The small molecule below binds the protein below.
Small molecule (SMILES): CC(C)c1cccc(C(=O)NCCCNC(C)(C)C)c1

Sequence of chain 1.C:
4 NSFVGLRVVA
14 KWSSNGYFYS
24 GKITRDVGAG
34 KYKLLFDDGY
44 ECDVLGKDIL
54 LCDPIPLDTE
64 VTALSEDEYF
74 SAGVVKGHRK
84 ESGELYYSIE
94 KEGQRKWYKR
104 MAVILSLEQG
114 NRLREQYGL

Sequence of chain 1.D:
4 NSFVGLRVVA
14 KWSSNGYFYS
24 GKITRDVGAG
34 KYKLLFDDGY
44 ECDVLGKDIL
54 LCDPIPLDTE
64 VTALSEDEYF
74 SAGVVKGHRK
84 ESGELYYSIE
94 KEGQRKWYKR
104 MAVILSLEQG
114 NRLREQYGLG

Binding-site contacts:
Ligand atom C15 contacts residue ASP41 of chain 1.C at 3.4 Å.
Ligand atom C2 contacts residue MET104 of chain 1.C at 3.4 Å (hydrophobic).
Ligand atom C17 contacts residue ASP41 of chain 1.D at 3.2 Å.
Ligand atom C11 contacts residue TRP15 of chain 1.C at 3.8 Å (hydrophobic).
Ligand atom C17 contacts residue ASP41 of chain 1.C at 3.6 Å.
Ligand atom C15 contacts residue TRP15 of chain 1.D at 3.7 Å (hydrophobic).
Ligand atom C13 contacts residue TYR43 of chain 1.C at 3.8 Å (hydrophobic).
Ligand atom C4 contacts residue ASP41 of chain 1.C at 3.9 Å.
Ligand atom C16 contacts residue ASP41 of chain 1.D at 3.8 Å.
Ligand atom C1 contacts residue MET104 of chain 1.C at 3.8 Å (hydrophobic).
Ligand atom N1 contacts residue TYR22 of chain 1.C at 3.7 Å.
Ligand atom C11 contacts residue ASP41 of chain 1.D at 3.9 Å.
Ligand atom N2 contacts residue ASP41 of chain 1.C at 2.9 Å (salt-bridge).
Ligand atom N1 contacts residue ASP41 of chain 1.D at 3.0 Å (salt-bridge).
Ligand atom C11 contacts residue PHE39 of chain 1.C at 3.9 Å (hydrophobic).
Ligand atom C13 contacts residue TRP15 of chain 1.C at 3.7 Å (hydrophobic).
Ligand atom C12 contacts residue TYR43 of chain 1.C at 3.7 Å (hydrophobic).
Ligand atom C4 contacts residue ASP41 of chain 1.D at 3.8 Å.
Ligand atom C12 contacts residue TRP15 of chain 1.C at 3.7 Å (hydrophobic).
Ligand atom N1 contacts residue ASP41 of chain 1.C at 3.8 Å.
Ligand atom C13 contacts residue ASP41 of chain 1.C at 3.7 Å.
Ligand atom C14 contacts residue ASP41 of chain 1.C at 3.5 Å.
Ligand atom C5 contacts residue ASP41 of chain 1.D at 3.4 Å.
Ligand atom C16 contacts residue TYR43 of chain 1.D at 3.3 Å (hydrophobic).
Ligand atom C16 contacts residue TRP15 of chain 1.D at 3.6 Å (hydrophobic).
Ligand atom N2 contacts residue ASP41 of chain 1.D at 3.1 Å (salt-bridge).
Ligand atom C12 contacts residue ASP41 of chain 1.C at 3.7 Å.
Ligand atom C14 contacts residue ASP41 of chain 1.D at 3.5 Å.
Ligand atom C6 contacts residue ASP41 of chain 1.D at 3.7 Å.
Ligand atom O1 contacts residue PHE39 of chain 1.C at 3.8 Å.
Ligand atom C10 contacts residue ASP41 of chain 1.D at 3.8 Å.
Ligand atom C8 contacts residue TYR22 of chain 1.D at 3.9 Å (hydrophobic).
Ligand atom C9 contacts residue ASP41 of chain 1.D at 3.9 Å.
Ligand atom C8 contacts residue MET104 of chain 1.D at 2.9 Å (hydrophobic).
Ligand atom C3 contacts residue MET104 of chain 1.D at 3.7 Å (hydrophobic).
Ligand atom C12 contacts residue PHE39 of chain 1.C at 3.8 Å (hydrophobic).
Ligand atom C11 contacts residue TYR22 of chain 1.C at 3.8 Å (hydrophobic).
Ligand atom C10 contacts residue TYR22 of chain 1.C at 3.5 Å (hydrophobic).
Ligand atom O1 contacts residue TYR22 of chain 1.C at 3.2 Å.
Ligand atom C5 contacts residue ASP41 of chain 1.C at 3.3 Å.